A small-molecule ligand and the protein it binds are described below.
Small molecule (SMILES): CC(=O)N[C@H]1[C@H](O[C@H]2[C@H](O)[C@@H](NC(C)=O)CO[C@@H]2CO)O[C@H](CO)[C@@H](O)[C@@H]1O

Binding-site contacts:
Ligand atom C7 contacts residue ASN1114 of chain 1.D at 3.3 Å.
Ligand atom O7 contacts residue ASN1114 of chain 1.D at 3.4 Å (h-bond).
Ligand atom C2 contacts residue ASN1114 of chain 1.D at 2.5 Å.
Ligand atom C3 contacts residue ASN1114 of chain 1.D at 3.8 Å.
Ligand atom C1 contacts residue ASN1114 of chain 1.D at 1.4 Å.
Ligand atom C8 contacts residue ILE1112 of chain 1.D at 4.3 Å (hydrophobic).
Ligand atom C5 contacts residue ASN1114 of chain 1.D at 3.7 Å.
Ligand atom O5 contacts residue ASN1114 of chain 1.D at 2.4 Å (h-bond).
Ligand atom N2 contacts residue ASN1114 of chain 1.D at 2.9 Å (h-bond).
Ligand atom C4 contacts residue ASN1114 of chain 1.D at 4.2 Å.
Ligand atom C8 contacts residue ASN1114 of chain 1.D at 4.5 Å.

Sequence of chain 1.D:
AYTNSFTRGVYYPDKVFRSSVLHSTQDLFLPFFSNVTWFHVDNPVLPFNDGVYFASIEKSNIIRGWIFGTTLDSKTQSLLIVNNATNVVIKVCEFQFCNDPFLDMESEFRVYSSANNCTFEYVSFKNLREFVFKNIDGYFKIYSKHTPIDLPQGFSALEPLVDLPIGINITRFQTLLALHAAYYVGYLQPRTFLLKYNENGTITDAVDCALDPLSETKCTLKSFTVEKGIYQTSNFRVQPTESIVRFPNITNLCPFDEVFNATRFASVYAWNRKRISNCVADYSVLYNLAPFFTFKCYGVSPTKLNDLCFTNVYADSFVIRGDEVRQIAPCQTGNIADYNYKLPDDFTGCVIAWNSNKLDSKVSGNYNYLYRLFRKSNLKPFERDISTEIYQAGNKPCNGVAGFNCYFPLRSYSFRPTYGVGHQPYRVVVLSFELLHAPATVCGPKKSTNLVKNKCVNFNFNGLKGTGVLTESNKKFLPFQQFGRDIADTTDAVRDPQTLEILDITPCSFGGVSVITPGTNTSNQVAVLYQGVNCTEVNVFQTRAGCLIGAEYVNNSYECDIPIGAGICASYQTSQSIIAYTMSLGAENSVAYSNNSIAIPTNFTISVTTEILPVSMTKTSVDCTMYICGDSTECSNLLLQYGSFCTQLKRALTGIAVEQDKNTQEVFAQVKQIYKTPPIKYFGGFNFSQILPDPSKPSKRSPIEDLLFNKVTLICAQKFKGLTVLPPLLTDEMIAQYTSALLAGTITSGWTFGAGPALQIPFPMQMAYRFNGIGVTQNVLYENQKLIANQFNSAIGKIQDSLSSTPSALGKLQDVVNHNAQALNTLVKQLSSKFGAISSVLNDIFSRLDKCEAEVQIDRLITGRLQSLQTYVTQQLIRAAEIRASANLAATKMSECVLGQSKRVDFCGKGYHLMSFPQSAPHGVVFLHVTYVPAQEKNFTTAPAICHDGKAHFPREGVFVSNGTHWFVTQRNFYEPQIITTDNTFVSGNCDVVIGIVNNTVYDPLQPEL